Binding-site contacts:
Ligand atom C8 contacts residue PRO467 of chain 1.B at 3.4 Å (hydrophobic).
Ligand atom C3 contacts residue PHE468 of chain 1.B at 4.1 Å (hydrophobic).
Ligand atom C3 contacts residue ASN141 of chain 1.B at 3.8 Å.
Ligand atom C1 contacts residue ASN141 of chain 1.B at 1.4 Å.
Ligand atom O5 contacts residue PHE468 of chain 1.B at 4.0 Å.
Ligand atom C8 contacts residue ARG194 of chain 1.B at 4.1 Å.
Ligand atom O3 contacts residue PHE468 of chain 1.B at 3.2 Å.
Ligand atom C7 contacts residue PHE468 of chain 1.B at 4.0 Å (hydrophobic).
Ligand atom C7 contacts residue ARG194 of chain 1.B at 3.2 Å.
Ligand atom N2 contacts residue ASN141 of chain 1.B at 2.9 Å (h-bond).
Ligand atom O7 contacts residue ARG194 of chain 1.B at 2.4 Å (salt-bridge).
Ligand atom N2 contacts residue ARG194 of chain 1.B at 3.8 Å.
Ligand atom C7 contacts residue TYR210 of chain 1.B at 3.7 Å (hydrophobic).
Ligand atom O7 contacts residue ASN196 of chain 1.B at 3.7 Å.
Ligand atom O3 contacts residue PRO467 of chain 1.B at 4.2 Å.
Ligand atom C8 contacts residue ASN196 of chain 1.B at 4.1 Å.
Ligand atom O7 contacts residue TYR210 of chain 1.B at 2.6 Å (h-bond).
Ligand atom C2 contacts residue ASN141 of chain 1.B at 2.4 Å.
Ligand atom C6 contacts residue TRP197 of chain 1.B at 3.6 Å (hydrophobic).
Ligand atom C6 contacts residue ASN196 of chain 1.B at 4.2 Å.
Ligand atom C6 contacts residue PHE468 of chain 1.B at 3.8 Å (hydrophobic).
Ligand atom O7 contacts residue TRP139 of chain 1.B at 4.2 Å.
Ligand atom O4 contacts residue TRP197 of chain 1.B at 2.7 Å (h-bond).
Ligand atom O7 contacts residue ASN141 of chain 1.B at 3.9 Å.
Ligand atom C8 contacts residue ASN466 of chain 1.B at 4.0 Å.
Ligand atom O7 contacts residue PHE468 of chain 1.B at 4.0 Å.
Ligand atom C7 contacts residue ASN141 of chain 1.B at 3.6 Å.
Ligand atom C5 contacts residue TYR210 of chain 1.B at 3.7 Å (hydrophobic).
Ligand atom C5 contacts residue ASN141 of chain 1.B at 3.7 Å.
Ligand atom C7 contacts residue PRO467 of chain 1.B at 3.8 Å (hydrophobic).
Ligand atom O6 contacts residue TRP197 of chain 1.B at 3.2 Å (h-bond).
Ligand atom O6 contacts residue PHE468 of chain 1.B at 3.4 Å.
Ligand atom C4 contacts residue TRP197 of chain 1.B at 3.8 Å (hydrophobic).
Ligand atom O6 contacts residue TYR210 of chain 1.B at 3.5 Å.
Ligand atom C8 contacts residue PHE468 of chain 1.B at 3.8 Å (hydrophobic).
Ligand atom O5 contacts residue ASN141 of chain 1.B at 2.4 Å (h-bond).
Ligand atom C5 contacts residue TRP197 of chain 1.B at 3.9 Å (hydrophobic).
Ligand atom C4 contacts residue ASN141 of chain 1.B at 4.2 Å.
Ligand atom C2 contacts residue ARG194 of chain 1.B at 3.8 Å.
Ligand atom N2 contacts residue PRO467 of chain 1.B at 3.5 Å (h-bond).

Sequence of chain 1.B:
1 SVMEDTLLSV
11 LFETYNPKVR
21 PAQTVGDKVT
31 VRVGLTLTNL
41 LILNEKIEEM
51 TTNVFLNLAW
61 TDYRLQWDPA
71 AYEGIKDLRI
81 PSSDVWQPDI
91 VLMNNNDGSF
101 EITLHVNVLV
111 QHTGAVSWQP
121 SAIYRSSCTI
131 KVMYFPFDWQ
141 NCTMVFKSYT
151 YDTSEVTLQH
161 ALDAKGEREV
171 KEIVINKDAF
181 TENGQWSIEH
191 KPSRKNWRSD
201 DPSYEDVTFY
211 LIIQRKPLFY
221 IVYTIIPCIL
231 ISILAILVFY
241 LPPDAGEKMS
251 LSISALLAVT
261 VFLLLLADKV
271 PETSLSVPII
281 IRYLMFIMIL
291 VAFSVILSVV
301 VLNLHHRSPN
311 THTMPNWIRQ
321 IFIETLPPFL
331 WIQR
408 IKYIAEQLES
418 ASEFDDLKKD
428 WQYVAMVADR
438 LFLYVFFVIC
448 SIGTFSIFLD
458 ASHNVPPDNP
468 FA

The small molecule below binds the protein below.
Small molecule (SMILES): CC(=O)N[C@H]1[C@H](O[C@H]2[C@H](O)[C@@H](NC(C)=O)CO[C@@H]2CO)O[C@H](CO)[C@@H](O[C@@H]2O[C@H](CO[C@H]3O[C@H](CO)[C@@H](O)[C@H](O)[C@@H]3O)[C@@H](O)[C@H](O[C@H]3O[C@H](CO)[C@@H](O)[C@H](O)[C@@H]3O)[C@@H]2O)[C@@H]1O